This protein binds this small molecule.
Small molecule (SMILES): NCCc1c[nH]c2ccc(O)cc12

Sequence of chain 1.B:
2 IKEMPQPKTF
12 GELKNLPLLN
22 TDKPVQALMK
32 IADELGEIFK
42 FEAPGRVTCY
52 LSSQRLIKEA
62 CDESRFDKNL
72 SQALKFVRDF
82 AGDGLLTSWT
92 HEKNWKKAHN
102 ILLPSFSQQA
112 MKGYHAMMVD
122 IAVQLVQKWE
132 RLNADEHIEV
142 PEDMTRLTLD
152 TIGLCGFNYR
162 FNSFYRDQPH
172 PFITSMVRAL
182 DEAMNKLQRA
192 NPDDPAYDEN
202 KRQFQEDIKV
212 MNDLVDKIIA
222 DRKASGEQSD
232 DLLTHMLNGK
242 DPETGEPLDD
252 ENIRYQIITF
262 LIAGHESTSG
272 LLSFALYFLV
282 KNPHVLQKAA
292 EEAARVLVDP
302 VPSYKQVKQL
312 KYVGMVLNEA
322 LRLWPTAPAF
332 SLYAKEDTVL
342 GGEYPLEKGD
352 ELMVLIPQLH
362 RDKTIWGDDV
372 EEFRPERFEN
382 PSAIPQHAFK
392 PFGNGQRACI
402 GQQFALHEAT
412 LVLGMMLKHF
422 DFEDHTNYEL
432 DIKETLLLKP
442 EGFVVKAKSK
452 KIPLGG

Binding-site contacts:
Ligand atom OH contacts residue GLU267 of chain 1.B at 4.0 Å.
Ligand atom CE3 contacts residue ALA264 of chain 1.B at 4.3 Å (hydrophobic).
Ligand atom OH contacts residue LEU437 of chain 1.B at 4.3 Å.
Ligand atom OH contacts residue ILE263 of chain 1.B at 3.7 Å.
Ligand atom NZ contacts residue ALA264 of chain 1.B at 2.6 Å (h-bond).
Ligand atom CA contacts residue HEM1 of chain 1.G at 3.1 Å.
Ligand atom CZ2 contacts residue LEU75 of chain 1.B at 3.5 Å (hydrophobic).
Ligand atom NZ contacts residue HEM1 of chain 1.G at 2.3 Å.
Ligand atom CZ3 contacts residue LEU437 of chain 1.B at 4.2 Å (hydrophobic).
Ligand atom CE2 contacts residue LEU87 of chain 1.B at 3.8 Å (hydrophobic).
Ligand atom CZ2 contacts residue LEU437 of chain 1.B at 4.1 Å (hydrophobic).
Ligand atom CE3 contacts residue ILE263 of chain 1.B at 3.6 Å (hydrophobic).
Ligand atom CA contacts residue SER268 of chain 1.B at 4.2 Å.
Ligand atom CD1 contacts residue LEU87 of chain 1.B at 4.2 Å (hydrophobic).
Ligand atom CD2 contacts residue LEU438 of chain 1.B at 3.9 Å (hydrophobic).
Ligand atom CG contacts residue ALA264 of chain 1.B at 4.0 Å (hydrophobic).
Ligand atom CE2 contacts residue LEU75 of chain 1.B at 4.4 Å (hydrophobic).
Ligand atom CB contacts residue SER268 of chain 1.B at 3.6 Å.
Ligand atom NE1 contacts residue HEM1 of chain 1.G at 4.4 Å.
Ligand atom CH2 contacts residue LEU437 of chain 1.B at 3.4 Å (hydrophobic).
Ligand atom CB contacts residue LEU438 of chain 1.B at 4.0 Å (hydrophobic).
Ligand atom NZ contacts residue SER268 of chain 1.B at 4.4 Å.
Ligand atom OH contacts residue LEU181 of chain 1.B at 3.8 Å.
Ligand atom CH2 contacts residue LEU87 of chain 1.B at 4.4 Å (hydrophobic).
Ligand atom CE3 contacts residue LEU438 of chain 1.B at 4.1 Å (hydrophobic).
Ligand atom CB contacts residue HEM1 of chain 1.G at 4.3 Å.
Ligand atom CZ3 contacts residue ILE263 of chain 1.B at 4.0 Å (hydrophobic).
Ligand atom CB contacts residue ALA264 of chain 1.B at 2.9 Å (hydrophobic).
Ligand atom CH2 contacts residue LEU75 of chain 1.B at 4.2 Å (hydrophobic).
Ligand atom CG contacts residue LEU438 of chain 1.B at 3.9 Å (hydrophobic).
Ligand atom CD2 contacts residue LEU87 of chain 1.B at 4.2 Å (hydrophobic).
Ligand atom CD1 contacts residue HEM1 of chain 1.G at 4.1 Å.
Ligand atom CG contacts residue ALA328 of chain 1.B at 4.5 Å (hydrophobic).
Ligand atom CD1 contacts residue ALA328 of chain 1.B at 4.1 Å (hydrophobic).
Ligand atom NE1 contacts residue LEU87 of chain 1.B at 3.8 Å.
Ligand atom CZ2 contacts residue LEU87 of chain 1.B at 4.0 Å (hydrophobic).
Ligand atom CA contacts residue ALA328 of chain 1.B at 4.4 Å (hydrophobic).
Ligand atom CA contacts residue ALA264 of chain 1.B at 3.2 Å (hydrophobic).
Ligand atom CD2 contacts residue ALA264 of chain 1.B at 4.5 Å (hydrophobic).